Sequence of chain 1.E:
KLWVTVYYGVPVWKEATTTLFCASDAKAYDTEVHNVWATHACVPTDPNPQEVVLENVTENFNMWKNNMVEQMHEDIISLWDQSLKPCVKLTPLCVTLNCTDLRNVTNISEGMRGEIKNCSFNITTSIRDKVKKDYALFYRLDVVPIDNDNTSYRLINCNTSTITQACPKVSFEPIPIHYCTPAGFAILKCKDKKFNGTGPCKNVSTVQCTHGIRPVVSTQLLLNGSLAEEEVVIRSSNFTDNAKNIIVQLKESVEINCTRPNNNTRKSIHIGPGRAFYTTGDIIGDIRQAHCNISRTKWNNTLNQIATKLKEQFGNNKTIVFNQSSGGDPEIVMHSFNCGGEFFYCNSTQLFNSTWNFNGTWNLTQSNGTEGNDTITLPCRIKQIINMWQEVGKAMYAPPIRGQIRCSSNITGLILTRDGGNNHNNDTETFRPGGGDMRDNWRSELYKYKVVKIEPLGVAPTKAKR

The protein below binds the small molecule below.
Small molecule (SMILES): CC(=O)N[C@H]1[C@H](O[C@H]2[C@H](O)[C@@H](NC(C)=O)CO[C@@H]2CO)O[C@H](CO)[C@@H](O)[C@@H]1O

Binding-site contacts:
Ligand atom C7 contacts residue TYR138 of chain 1.E at 4.4 Å (hydrophobic).
Ligand atom C8 contacts residue ASP285 of chain 1.E at 4.1 Å.
Ligand atom C7 contacts residue ARG103 of chain 1.E at 4.2 Å.
Ligand atom C3 contacts residue ASN121 of chain 1.E at 3.9 Å.
Ligand atom C5 contacts residue TYR138 of chain 1.E at 4.2 Å (hydrophobic).
Ligand atom O7 contacts residue ASN121 of chain 1.E at 3.3 Å (h-bond).
Ligand atom O7 contacts residue ARG103 of chain 1.E at 3.4 Å (salt-bridge).
Ligand atom C7 contacts residue ASN121 of chain 1.E at 3.4 Å.
Ligand atom C1 contacts residue ASN121 of chain 1.E at 1.4 Å.
Ligand atom C8 contacts residue ARG103 of chain 1.E at 3.4 Å.
Ligand atom O6 contacts residue SER123 of chain 1.E at 4.3 Å.
Ligand atom O6 contacts residue TYR138 of chain 1.E at 3.8 Å.
Ligand atom C2 contacts residue ASN121 of chain 1.E at 2.6 Å.
Ligand atom C4 contacts residue ASN121 of chain 1.E at 4.2 Å.
Ligand atom C1 contacts residue TYR138 of chain 1.E at 4.1 Å (hydrophobic).
Ligand atom N2 contacts residue ASN121 of chain 1.E at 3.1 Å (h-bond).
Ligand atom O5 contacts residue ASN121 of chain 1.E at 2.2 Å (h-bond).
Ligand atom O7 contacts residue TYR138 of chain 1.E at 3.4 Å.
Ligand atom C5 contacts residue ASN121 of chain 1.E at 3.6 Å.